Binding-site contacts:
Ligand atom C28 contacts residue ILE744 of chain 1.D at 4.2 Å (hydrophobic).
Ligand atom C14 contacts residue THR527 of chain 1.D at 4.1 Å.
Ligand atom C16 contacts residue ASN474 of chain 1.D at 4.1 Å.
Ligand atom C24 contacts residue ARG594 of chain 1.D at 4.5 Å.
Ligand atom C48 contacts residue SER747 of chain 1.D at 4.1 Å.
Ligand atom C22 contacts residue THR527 of chain 1.D at 4.3 Å.
Ligand atom C26 contacts residue TYR553 of chain 1.D at 3.5 Å (hydrophobic).
Ligand atom O12 contacts residue THR527 of chain 1.D at 3.4 Å (h-bond).
Ligand atom C33 contacts residue PHE524 of chain 1.D at 4.1 Å (hydrophobic).
Ligand atom C34 contacts residue ASN474 of chain 1.D at 3.1 Å.
Ligand atom C33 contacts residue ASN474 of chain 1.D at 3.2 Å.
Ligand atom C13 contacts residue THR527 of chain 1.D at 4.4 Å.
Ligand atom C18 contacts residue ASN474 of chain 1.D at 3.5 Å.
Ligand atom O29 contacts residue ASN474 of chain 1.D at 3.1 Å (h-bond).
Ligand atom O47 contacts residue SER747 of chain 1.D at 4.0 Å.
Ligand atom O29 contacts residue SER747 of chain 1.D at 4.0 Å.
Ligand atom C13 contacts residue LEU523 of chain 1.D at 3.8 Å (hydrophobic).
Ligand atom O25 contacts residue ARG594 of chain 1.D at 3.7 Å.
Ligand atom O27 contacts residue ASP743 of chain 1.D at 4.0 Å.
Ligand atom C48 contacts residue THR527 of chain 1.D at 4.0 Å.
Ligand atom C26 contacts residue PHE524 of chain 1.D at 4.1 Å (hydrophobic).
Ligand atom O12 contacts residue LEU523 of chain 1.D at 3.1 Å.
Ligand atom O25 contacts residue TYR553 of chain 1.D at 4.4 Å.
Ligand atom C30 contacts residue ASN474 of chain 1.D at 3.5 Å.
Ligand atom C31 contacts residue LEU523 of chain 1.D at 3.6 Å (hydrophobic).
Ligand atom O29 contacts residue ILE744 of chain 1.D at 4.5 Å.
Ligand atom O35 contacts residue LEU523 of chain 1.D at 3.0 Å.
Ligand atom C19 contacts residue ARG594 of chain 1.D at 4.1 Å.
Ligand atom C17 contacts residue ASN474 of chain 1.D at 3.1 Å.
Ligand atom C26 contacts residue GLN550 of chain 1.D at 4.4 Å.
Ligand atom O35 contacts residue PHE524 of chain 1.D at 3.6 Å.
Ligand atom C28 contacts residue ASN474 of chain 1.D at 3.1 Å.
Ligand atom C32 contacts residue ASN474 of chain 1.D at 3.3 Å.

Sequence of chain 1.D:
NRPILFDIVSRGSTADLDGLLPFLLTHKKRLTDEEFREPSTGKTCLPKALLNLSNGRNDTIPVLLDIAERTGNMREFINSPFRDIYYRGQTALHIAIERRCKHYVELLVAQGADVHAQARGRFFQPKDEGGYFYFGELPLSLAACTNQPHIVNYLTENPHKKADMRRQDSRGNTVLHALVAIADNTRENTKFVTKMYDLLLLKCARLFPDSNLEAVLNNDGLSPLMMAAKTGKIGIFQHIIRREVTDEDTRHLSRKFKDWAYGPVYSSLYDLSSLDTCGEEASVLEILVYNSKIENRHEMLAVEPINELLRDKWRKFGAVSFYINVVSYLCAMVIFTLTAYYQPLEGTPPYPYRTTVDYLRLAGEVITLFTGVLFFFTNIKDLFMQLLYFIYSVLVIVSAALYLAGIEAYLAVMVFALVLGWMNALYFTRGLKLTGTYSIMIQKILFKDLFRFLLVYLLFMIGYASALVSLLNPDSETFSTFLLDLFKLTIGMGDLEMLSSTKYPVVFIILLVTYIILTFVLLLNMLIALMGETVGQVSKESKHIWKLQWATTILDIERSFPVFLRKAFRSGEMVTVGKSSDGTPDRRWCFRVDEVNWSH

The protein below binds the small molecule below.
Small molecule (SMILES): CCCCCCCCCC(=O)O[C@@H]1[C@@H](C)[C@@]2(O)[C@@H](C=C(CO)C[C@@]3(O)C(=O)C(C)=C[C@@H]23)[C@@H]2C(C)(C)C12OC(=O)CCCCCCCCC